Sequence of chain 1.A:
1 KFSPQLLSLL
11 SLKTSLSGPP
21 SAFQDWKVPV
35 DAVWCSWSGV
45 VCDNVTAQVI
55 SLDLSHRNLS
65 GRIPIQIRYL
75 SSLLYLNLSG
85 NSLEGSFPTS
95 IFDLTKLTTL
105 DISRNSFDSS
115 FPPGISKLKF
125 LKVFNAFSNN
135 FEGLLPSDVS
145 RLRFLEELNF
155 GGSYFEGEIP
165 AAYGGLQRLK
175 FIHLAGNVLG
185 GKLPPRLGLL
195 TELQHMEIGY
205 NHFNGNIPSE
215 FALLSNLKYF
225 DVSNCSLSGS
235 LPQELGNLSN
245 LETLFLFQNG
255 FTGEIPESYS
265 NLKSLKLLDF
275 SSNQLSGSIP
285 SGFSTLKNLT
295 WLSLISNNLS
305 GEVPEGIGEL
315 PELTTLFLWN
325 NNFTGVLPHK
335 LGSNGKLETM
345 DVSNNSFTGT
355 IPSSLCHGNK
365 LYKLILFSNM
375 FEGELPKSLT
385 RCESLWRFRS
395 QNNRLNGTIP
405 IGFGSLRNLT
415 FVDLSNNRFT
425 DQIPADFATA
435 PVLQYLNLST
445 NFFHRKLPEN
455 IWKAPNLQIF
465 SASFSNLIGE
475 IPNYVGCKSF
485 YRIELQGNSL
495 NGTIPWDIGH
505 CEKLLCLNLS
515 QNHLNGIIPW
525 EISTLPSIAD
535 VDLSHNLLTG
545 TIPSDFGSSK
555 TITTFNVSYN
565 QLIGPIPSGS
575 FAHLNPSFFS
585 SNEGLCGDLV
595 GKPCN

A protein and the small-molecule ligand that binds it are described below.
Small molecule (SMILES): CC(=O)N[C@@H]1[C@@H](O)[C@H](O)[C@@H](CO)O[C@H]1O

Binding-site contacts:
Ligand atom O5 contacts residue ASN325 of chain 1.A at 4.4 Å.
Ligand atom O7 contacts residue ASN348 of chain 1.A at 3.6 Å.
Ligand atom C2 contacts residue ASN348 of chain 1.A at 2.3 Å.
Ligand atom O6 contacts residue ASN324 of chain 1.A at 4.2 Å.
Ligand atom O7 contacts residue ASN324 of chain 1.A at 4.3 Å.
Ligand atom N2 contacts residue ASN348 of chain 1.A at 2.6 Å (h-bond).
Ligand atom O6 contacts residue ASN325 of chain 1.A at 3.0 Å (h-bond).
Ligand atom C6 contacts residue ASN324 of chain 1.A at 3.8 Å.
Ligand atom C1 contacts residue ASN348 of chain 1.A at 1.4 Å.
Ligand atom C5 contacts residue ASN348 of chain 1.A at 3.7 Å.
Ligand atom O6 contacts residue ASN326 of chain 1.A at 4.5 Å.
Ligand atom C2 contacts residue ASN324 of chain 1.A at 4.1 Å.
Ligand atom C4 contacts residue ASN348 of chain 1.A at 4.2 Å.
Ligand atom C7 contacts residue ASN348 of chain 1.A at 3.5 Å.
Ligand atom O5 contacts residue ASN324 of chain 1.A at 3.8 Å.
Ligand atom C1 contacts residue ASN324 of chain 1.A at 3.8 Å.
Ligand atom O5 contacts residue ASN348 of chain 1.A at 2.4 Å (h-bond).
Ligand atom C3 contacts residue ASN348 of chain 1.A at 3.7 Å.
Ligand atom C6 contacts residue ASN325 of chain 1.A at 4.0 Å.